Sequence of chain 1.A:
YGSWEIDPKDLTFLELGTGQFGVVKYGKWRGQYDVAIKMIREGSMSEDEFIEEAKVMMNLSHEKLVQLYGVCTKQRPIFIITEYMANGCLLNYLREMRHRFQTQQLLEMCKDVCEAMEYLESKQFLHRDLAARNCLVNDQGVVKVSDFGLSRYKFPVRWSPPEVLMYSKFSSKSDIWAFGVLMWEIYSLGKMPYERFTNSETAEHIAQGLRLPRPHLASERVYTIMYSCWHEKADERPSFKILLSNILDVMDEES

This protein binds this small molecule.
Small molecule (SMILES): Cc1nc(Nc2ncc(C(=O)Nc3c(C)cccc3Cl)s2)cc(N2CCN(CCO)CC2)n1

Binding-site contacts:
Ligand atom C1 contacts residue GLU95 of chain 1.A at 2.9 Å.
Ligand atom N contacts residue MET97 of chain 1.A at 3.1 Å (h-bond).
Ligand atom C10 contacts residue SER158 of chain 1.A at 3.0 Å.
Ligand atom C6 contacts residue LYS50 of chain 1.A at 3.8 Å.
Ligand atom N1 contacts residue ALA48 of chain 1.A at 3.6 Å.
Ligand atom C16 contacts residue ALA98 of chain 1.A at 3.1 Å (hydrophobic).
Ligand atom C12 contacts residue GLY100 of chain 1.A at 3.5 Å.
Ligand atom C6 contacts residue ILE92 of chain 1.A at 3.8 Å (hydrophobic).
Ligand atom C12 contacts residue MET97 of chain 1.A at 3.2 Å (hydrophobic).
Ligand atom C16 contacts residue GLY100 of chain 1.A at 3.6 Å.
Ligand atom S contacts residue LEU148 of chain 1.A at 3.9 Å.
Ligand atom N1 contacts residue GLU95 of chain 1.A at 3.0 Å (salt-bridge).
Ligand atom O contacts residue VAL36 of chain 1.A at 3.9 Å.
Ligand atom C17 contacts residue ASN99 of chain 1.A at 3.4 Å.
Ligand atom CL contacts residue LYS50 of chain 1.A at 3.4 Å.
Ligand atom CL contacts residue THR94 of chain 1.A at 3.3 Å.
Ligand atom N1 contacts residue MET97 of chain 1.A at 3.2 Å (h-bond).
Ligand atom C8 contacts residue PHE160 of chain 1.A at 3.4 Å (hydrophobic).
Ligand atom C2 contacts residue ALA48 of chain 1.A at 3.9 Å (hydrophobic).
Ligand atom N1 contacts residue TYR96 of chain 1.A at 3.6 Å.
Ligand atom C8 contacts residue SER158 of chain 1.A at 3.5 Å.
Ligand atom C16 contacts residue ASN99 of chain 1.A at 3.7 Å.
Ligand atom C5 contacts residue THR94 of chain 1.A at 3.5 Å.
Ligand atom C1 contacts residue ALA48 of chain 1.A at 3.5 Å (hydrophobic).
Ligand atom C1 contacts residue THR94 of chain 1.A at 3.4 Å.
Ligand atom C contacts residue MET97 of chain 1.A at 3.7 Å (hydrophobic).
Ligand atom C3 contacts residue THR94 of chain 1.A at 3.9 Å.
Ligand atom C14 contacts residue LEU28 of chain 1.A at 3.9 Å (hydrophobic).
Ligand atom C11 contacts residue LEU28 of chain 1.A at 3.8 Å (hydrophobic).
Ligand atom CL contacts residue ILE92 of chain 1.A at 3.4 Å.
Ligand atom C9 contacts residue SER158 of chain 1.A at 3.7 Å.
Ligand atom C15 contacts residue LEU28 of chain 1.A at 3.9 Å (hydrophobic).
Ligand atom C4 contacts residue THR94 of chain 1.A at 3.7 Å.
Ligand atom CL contacts residue ALA48 of chain 1.A at 3.9 Å.
Ligand atom C11 contacts residue GLY100 of chain 1.A at 3.7 Å.
Ligand atom C13 contacts residue GLY100 of chain 1.A at 3.6 Å.
Ligand atom C7 contacts residue PHE160 of chain 1.A at 3.5 Å (hydrophobic).
Ligand atom C17 contacts residue ALA98 of chain 1.A at 3.6 Å (hydrophobic).
Ligand atom C11 contacts residue MET97 of chain 1.A at 3.6 Å (hydrophobic).
Ligand atom N2 contacts residue THR94 of chain 1.A at 2.9 Å (h-bond).